Binding-site contacts:
Ligand atom O2G contacts residue ASN283 of chain 1.B at 3.6 Å (h-bond).
Ligand atom PG contacts residue ALA184 of chain 1.B at 3.6 Å.
Ligand atom C2 contacts residue LEU328 of chain 1.B at 3.7 Å (hydrophobic).
Ligand atom O4' contacts residue PHE308 of chain 1.B at 3.5 Å.
Ligand atom O1G contacts residue ARG298 of chain 1.C at 3.5 Å (salt-bridge).
Ligand atom O3G contacts residue ARG298 of chain 1.C at 3.3 Å (salt-bridge).
Ligand atom O2G contacts residue LYS187 of chain 1.B at 2.5 Å (salt-bridge).
Ligand atom O2G contacts residue THR183 of chain 1.B at 3.3 Å.
Ligand atom C8 contacts residue THR189 of chain 1.B at 3.3 Å.
Ligand atom O2A contacts residue ARG192 of chain 1.B at 3.5 Å (salt-bridge).
Ligand atom N6 contacts residue ASP145 of chain 1.B at 3.6 Å.
Ligand atom O2B contacts residue MG1 of chain 1.I at 2.1 Å.
Ligand atom O2G contacts residue GLU182 of chain 1.B at 3.5 Å (salt-bridge).
Ligand atom O2A contacts residue GLY186 of chain 1.B at 3.7 Å.
Ligand atom O2G contacts residue ALA184 of chain 1.B at 3.6 Å (h-bond).
Ligand atom O1G contacts residue ARG297 of chain 1.C at 3.3 Å (salt-bridge).
Ligand atom C2 contacts residue ASP330 of chain 1.B at 3.5 Å.
Ligand atom O2B contacts residue SER188 of chain 1.B at 2.8 Å (h-bond).
Ligand atom N3 contacts residue ASP330 of chain 1.B at 3.2 Å (salt-bridge).
Ligand atom O2A contacts residue SER188 of chain 1.B at 3.3 Å (h-bond).
Ligand atom PB contacts residue MG1 of chain 1.I at 3.4 Å.
Ligand atom C8 contacts residue PHE308 of chain 1.B at 3.6 Å (hydrophobic).
Ligand atom PG contacts residue MG1 of chain 1.I at 3.6 Å.
Ligand atom O3A contacts residue LYS187 of chain 1.B at 3.7 Å.
Ligand atom O3A contacts residue ALA184 of chain 1.B at 3.6 Å.
Ligand atom O1G contacts residue ALA184 of chain 1.B at 3.6 Å.
Ligand atom O2A contacts residue THR189 of chain 1.B at 3.0 Å (h-bond).
Ligand atom O3A contacts residue THR185 of chain 1.B at 3.3 Å (h-bond).
Ligand atom PG contacts residue THR183 of chain 1.B at 3.7 Å.
Ligand atom O3G contacts residue MG1 of chain 1.I at 2.5 Å.
Ligand atom N3B contacts residue ALA184 of chain 1.B at 3.1 Å (h-bond).
Ligand atom N3B contacts residue MG1 of chain 1.I at 3.7 Å.
Ligand atom C5' contacts residue ALA184 of chain 1.B at 3.7 Å (hydrophobic).
Ligand atom O1B contacts residue LYS187 of chain 1.B at 2.5 Å (salt-bridge).
Ligand atom O1G contacts residue THR183 of chain 1.B at 2.5 Å (h-bond).
Ligand atom O3A contacts residue GLY186 of chain 1.B at 3.0 Å (h-bond).
Ligand atom O1B contacts residue ALA184 of chain 1.B at 3.7 Å.
Ligand atom N3B contacts residue ARG297 of chain 1.C at 3.7 Å.
Ligand atom O1B contacts residue THR185 of chain 1.B at 3.3 Å (h-bond).
Ligand atom N7 contacts residue PHE308 of chain 1.B at 3.5 Å.

Sequence of chain 1.C:
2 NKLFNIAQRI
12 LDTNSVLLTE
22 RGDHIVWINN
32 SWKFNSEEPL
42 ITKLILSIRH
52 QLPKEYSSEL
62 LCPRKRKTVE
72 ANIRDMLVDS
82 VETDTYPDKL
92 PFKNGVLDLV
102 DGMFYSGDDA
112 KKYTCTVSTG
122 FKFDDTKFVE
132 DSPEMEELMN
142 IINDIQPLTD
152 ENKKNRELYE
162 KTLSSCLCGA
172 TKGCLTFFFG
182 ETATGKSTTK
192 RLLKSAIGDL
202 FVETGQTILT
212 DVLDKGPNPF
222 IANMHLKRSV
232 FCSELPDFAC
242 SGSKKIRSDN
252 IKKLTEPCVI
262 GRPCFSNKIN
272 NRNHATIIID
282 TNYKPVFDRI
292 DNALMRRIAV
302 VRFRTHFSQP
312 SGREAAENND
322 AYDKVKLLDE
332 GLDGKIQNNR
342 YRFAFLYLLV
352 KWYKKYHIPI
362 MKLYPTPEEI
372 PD

This protein binds this small molecule.
Small molecule (SMILES): Nc1ncnc2c1ncn2[C@@H]1O[C@H](CO[P](=O)(O)O[P](=O)(O)NP(=O)(O)O)[C@@H](O)[C@H]1O

Sequence of chain 1.B:
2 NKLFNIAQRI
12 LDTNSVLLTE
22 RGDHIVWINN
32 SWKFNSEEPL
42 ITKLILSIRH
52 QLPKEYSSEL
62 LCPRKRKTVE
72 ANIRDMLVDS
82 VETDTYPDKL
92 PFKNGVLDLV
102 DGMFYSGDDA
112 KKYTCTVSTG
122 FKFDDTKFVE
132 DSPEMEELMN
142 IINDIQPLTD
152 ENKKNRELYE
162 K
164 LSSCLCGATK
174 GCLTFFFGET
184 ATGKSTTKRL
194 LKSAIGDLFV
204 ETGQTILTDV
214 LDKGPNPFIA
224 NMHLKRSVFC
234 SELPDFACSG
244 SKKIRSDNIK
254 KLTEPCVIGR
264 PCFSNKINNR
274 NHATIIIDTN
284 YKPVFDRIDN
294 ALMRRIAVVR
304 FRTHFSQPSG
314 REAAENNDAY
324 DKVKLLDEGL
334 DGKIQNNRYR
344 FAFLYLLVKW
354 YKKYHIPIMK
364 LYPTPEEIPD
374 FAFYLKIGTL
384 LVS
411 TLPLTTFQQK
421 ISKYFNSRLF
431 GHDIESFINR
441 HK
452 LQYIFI